The small molecule below binds the protein below.
Small molecule (SMILES): Nc1ncnc2c1ncn2[C@@H]1O[C@H](CO[P](=O)(O)O[P](=O)(O)NP(=O)(O)O)[C@@H](O)[C@H]1O

Binding-site contacts:
Ligand atom C2 contacts residue ASP478 of chain 2.C at 3.1 Å.
Ligand atom O2B contacts residue GLY521 of chain 2.C at 3.4 Å.
Ligand atom O2B contacts residue LYS524 of chain 2.C at 3.8 Å.
Ligand atom O3G contacts residue LYS524 of chain 2.C at 3.4 Å.
Ligand atom O1G contacts residue ASN624 of chain 2.C at 3.3 Å (h-bond).
Ligand atom O1B contacts residue GLY523 of chain 2.C at 3.8 Å.
Ligand atom O3A contacts residue THR525 of chain 2.C at 3.8 Å.
Ligand atom N7 contacts residue CYS522 of chain 2.C at 3.3 Å (h-bond).
Ligand atom O2G contacts residue GLY521 of chain 2.C at 3.8 Å.
Ligand atom O1A contacts residue LEU526 of chain 2.C at 3.7 Å.
Ligand atom N3 contacts residue LEU526 of chain 2.C at 3.7 Å.
Ligand atom O1B contacts residue LYS524 of chain 2.C at 3.1 Å.
Ligand atom C2 contacts residue ILE656 of chain 2.C at 3.7 Å (hydrophobic).
Ligand atom O3G contacts residue ASP577 of chain 2.C at 3.1 Å (salt-bridge).
Ligand atom O2G contacts residue PRO519 of chain 2.C at 3.0 Å (h-bond).
Ligand atom C2' contacts residue LEU526 of chain 2.C at 3.8 Å (hydrophobic).
Ligand atom O4' contacts residue GLY521 of chain 2.C at 3.8 Å.
Ligand atom O2' contacts residue THR688 of chain 2.C at 3.1 Å (h-bond).
Ligand atom N1 contacts residue ASP478 of chain 2.C at 2.9 Å (salt-bridge).
Ligand atom N7 contacts residue GLY523 of chain 2.C at 3.2 Å.
Ligand atom O2A contacts residue THR525 of chain 2.C at 3.2 Å.
Ligand atom N1 contacts residue ILE479 of chain 2.C at 3.7 Å.
Ligand atom C5' contacts residue GLY521 of chain 2.C at 3.5 Å.
Ligand atom N1 contacts residue ILE656 of chain 2.C at 3.7 Å.
Ligand atom O1G contacts residue ARG635 of chain 2.D at 3.1 Å (salt-bridge).
Ligand atom O2G contacts residue PRO520 of chain 2.C at 3.2 Å.
Ligand atom O2B contacts residue GLY523 of chain 2.C at 2.8 Å (h-bond).
Ligand atom O2B contacts residue CYS522 of chain 2.C at 2.6 Å (h-bond).
Ligand atom O2A contacts residue LEU526 of chain 2.C at 3.5 Å.
Ligand atom O1A contacts residue GLY523 of chain 2.C at 3.0 Å.
Ligand atom C8 contacts residue GLY523 of chain 2.C at 3.8 Å.
Ligand atom N7 contacts residue GLY521 of chain 2.C at 3.8 Å.
Ligand atom C4 contacts residue LEU526 of chain 2.C at 3.8 Å (hydrophobic).
Ligand atom O1B contacts residue THR525 of chain 2.C at 2.7 Å (h-bond).
Ligand atom C2' contacts residue THR688 of chain 2.C at 3.8 Å.
Ligand atom N3 contacts residue ILE656 of chain 2.C at 3.8 Å.
Ligand atom N6 contacts residue ILE479 of chain 2.C at 3.7 Å.
Ligand atom O2G contacts residue LYS524 of chain 2.C at 3.0 Å (salt-bridge).
Ligand atom C1' contacts residue THR688 of chain 2.C at 3.5 Å.
Ligand atom C8 contacts residue GLY521 of chain 2.C at 3.2 Å.

Sequence of chain 2.D:
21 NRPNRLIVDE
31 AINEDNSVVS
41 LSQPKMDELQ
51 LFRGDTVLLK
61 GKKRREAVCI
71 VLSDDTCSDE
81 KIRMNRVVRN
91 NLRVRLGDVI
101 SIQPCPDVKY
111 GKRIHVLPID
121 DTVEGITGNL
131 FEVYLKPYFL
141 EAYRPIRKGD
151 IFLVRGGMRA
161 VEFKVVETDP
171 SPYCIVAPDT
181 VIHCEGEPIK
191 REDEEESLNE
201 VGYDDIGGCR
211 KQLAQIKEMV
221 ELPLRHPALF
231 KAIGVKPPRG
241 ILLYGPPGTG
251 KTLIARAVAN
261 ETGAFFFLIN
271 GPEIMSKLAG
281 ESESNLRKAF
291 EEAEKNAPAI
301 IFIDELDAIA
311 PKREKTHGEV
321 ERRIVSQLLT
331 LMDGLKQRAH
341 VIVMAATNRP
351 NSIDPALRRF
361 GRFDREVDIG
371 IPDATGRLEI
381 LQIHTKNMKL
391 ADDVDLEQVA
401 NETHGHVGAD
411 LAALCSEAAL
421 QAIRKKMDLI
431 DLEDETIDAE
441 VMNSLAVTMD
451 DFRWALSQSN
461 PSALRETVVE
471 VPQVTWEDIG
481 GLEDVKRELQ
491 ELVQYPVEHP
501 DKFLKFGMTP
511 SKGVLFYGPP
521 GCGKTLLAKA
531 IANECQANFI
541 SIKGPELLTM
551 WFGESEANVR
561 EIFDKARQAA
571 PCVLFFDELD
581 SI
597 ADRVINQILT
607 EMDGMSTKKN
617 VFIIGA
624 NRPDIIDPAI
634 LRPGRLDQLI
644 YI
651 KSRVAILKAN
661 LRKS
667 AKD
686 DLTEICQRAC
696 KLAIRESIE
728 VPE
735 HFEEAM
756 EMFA

Sequence of chain 2.C:
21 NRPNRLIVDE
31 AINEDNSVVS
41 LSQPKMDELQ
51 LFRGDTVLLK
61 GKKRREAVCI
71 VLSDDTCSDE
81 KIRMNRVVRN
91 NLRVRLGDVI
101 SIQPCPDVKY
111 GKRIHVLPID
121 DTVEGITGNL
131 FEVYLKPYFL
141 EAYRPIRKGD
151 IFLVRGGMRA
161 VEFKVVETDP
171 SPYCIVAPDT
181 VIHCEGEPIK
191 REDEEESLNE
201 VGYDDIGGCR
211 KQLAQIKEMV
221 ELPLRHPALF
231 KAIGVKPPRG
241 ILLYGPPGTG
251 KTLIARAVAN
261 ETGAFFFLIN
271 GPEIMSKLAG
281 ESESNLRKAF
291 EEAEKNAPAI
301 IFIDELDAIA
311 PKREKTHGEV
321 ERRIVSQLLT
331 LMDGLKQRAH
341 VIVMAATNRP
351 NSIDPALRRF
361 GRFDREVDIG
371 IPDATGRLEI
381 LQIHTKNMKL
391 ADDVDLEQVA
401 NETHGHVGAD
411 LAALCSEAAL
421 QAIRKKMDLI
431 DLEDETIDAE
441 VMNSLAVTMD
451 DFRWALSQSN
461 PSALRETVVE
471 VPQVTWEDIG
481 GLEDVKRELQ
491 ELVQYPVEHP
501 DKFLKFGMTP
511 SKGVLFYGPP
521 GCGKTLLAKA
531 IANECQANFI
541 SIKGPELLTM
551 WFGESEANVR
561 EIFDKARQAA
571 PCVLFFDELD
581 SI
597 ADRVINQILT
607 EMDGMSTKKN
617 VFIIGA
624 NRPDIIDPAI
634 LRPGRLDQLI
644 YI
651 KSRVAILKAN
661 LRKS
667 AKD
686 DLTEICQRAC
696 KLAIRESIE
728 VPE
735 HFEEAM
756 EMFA